Binding-site contacts:
Ligand atom O5 contacts residue THR187 of chain 1.B at 2.6 Å (h-bond).
Ligand atom C7 contacts residue SER142 of chain 1.B at 3.8 Å.
Ligand atom C8 contacts residue ARG208 of chain 1.B at 3.8 Å.
Ligand atom C5 contacts residue VAL149 of chain 1.B at 3.8 Å (hydrophobic).
Ligand atom C2 contacts residue TYR205 of chain 1.B at 3.5 Å (hydrophobic).
Ligand atom N1 contacts residue ARG208 of chain 1.B at 3.8 Å.
Ligand atom O2 contacts residue TYR205 of chain 1.B at 3.9 Å.
Ligand atom O1 contacts residue ILE143 of chain 1.B at 4.1 Å.
Ligand atom C6 contacts residue NDP1 of chain 1.G at 3.8 Å.
Ligand atom C4 contacts residue ALA144 of chain 1.B at 4.0 Å (hydrophobic).
Ligand atom O1 contacts residue SER142 of chain 1.B at 3.6 Å.
Ligand atom O4 contacts residue THR187 of chain 1.B at 3.6 Å.
Ligand atom C5 contacts residue ALA152 of chain 1.B at 4.1 Å (hydrophobic).
Ligand atom C7 contacts residue MET95 of chain 1.B at 3.6 Å (hydrophobic).
Ligand atom O2 contacts residue VAL149 of chain 1.B at 3.8 Å.
Ligand atom O4 contacts residue ARG208 of chain 1.B at 3.6 Å (salt-bridge).
Ligand atom C3 contacts residue ALA144 of chain 1.B at 3.7 Å (hydrophobic).
Ligand atom C4 contacts residue GLN156 of chain 1.B at 3.6 Å.
Ligand atom C1 contacts residue MET95 of chain 1.B at 3.7 Å (hydrophobic).
Ligand atom O2 contacts residue ARG208 of chain 1.B at 4.0 Å.
Ligand atom C7 contacts residue TYR155 of chain 1.B at 3.4 Å (hydrophobic).
Ligand atom O3 contacts residue NDP1 of chain 1.G at 3.2 Å.
Ligand atom O1 contacts residue ALA144 of chain 1.B at 3.5 Å.
Ligand atom C1 contacts residue TYR205 of chain 1.B at 3.9 Å (hydrophobic).
Ligand atom C2 contacts residue ARG208 of chain 1.B at 4.1 Å.
Ligand atom C8 contacts residue TYR205 of chain 1.B at 3.5 Å (hydrophobic).
Ligand atom C6 contacts residue MET95 of chain 1.B at 3.5 Å (hydrophobic).
Ligand atom O2 contacts residue LEU97 of chain 1.B at 3.7 Å.
Ligand atom C4 contacts residue ALA152 of chain 1.B at 3.4 Å (hydrophobic).
Ligand atom C8 contacts residue THR187 of chain 1.B at 3.5 Å.
Ligand atom O4 contacts residue ILE143 of chain 1.B at 3.7 Å.
Ligand atom C7 contacts residue NDP1 of chain 1.G at 3.2 Å.
Ligand atom O3 contacts residue TYR155 of chain 1.B at 2.8 Å (h-bond).
Ligand atom O5 contacts residue TYR205 of chain 1.B at 2.6 Å (h-bond).
Ligand atom O3 contacts residue SER142 of chain 1.B at 2.5 Å (h-bond).
Ligand atom C4 contacts residue TYR155 of chain 1.B at 3.9 Å (hydrophobic).
Ligand atom C7 contacts residue LEU192 of chain 1.B at 3.7 Å (hydrophobic).
Ligand atom O1 contacts residue TYR155 of chain 1.B at 3.5 Å.
Ligand atom C6 contacts residue TYR205 of chain 1.B at 3.5 Å (hydrophobic).
Ligand atom O2 contacts residue ALA152 of chain 1.B at 4.0 Å.

Sequence of chain 1.B:
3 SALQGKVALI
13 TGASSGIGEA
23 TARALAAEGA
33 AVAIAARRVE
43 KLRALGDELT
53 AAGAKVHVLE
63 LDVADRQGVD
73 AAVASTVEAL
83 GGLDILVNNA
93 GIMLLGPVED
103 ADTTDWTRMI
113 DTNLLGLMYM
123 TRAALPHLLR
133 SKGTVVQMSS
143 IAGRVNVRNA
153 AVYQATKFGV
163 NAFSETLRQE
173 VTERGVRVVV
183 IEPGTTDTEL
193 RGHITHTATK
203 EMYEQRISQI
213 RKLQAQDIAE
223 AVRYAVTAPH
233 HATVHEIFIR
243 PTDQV

A protein and the small-molecule ligand that binds it are described below.
Small molecule (SMILES): O=C(O)[C@H]1/C(=C/CO)O[C@@H]2CC(=O)N21